Sequence of chain 1.A:
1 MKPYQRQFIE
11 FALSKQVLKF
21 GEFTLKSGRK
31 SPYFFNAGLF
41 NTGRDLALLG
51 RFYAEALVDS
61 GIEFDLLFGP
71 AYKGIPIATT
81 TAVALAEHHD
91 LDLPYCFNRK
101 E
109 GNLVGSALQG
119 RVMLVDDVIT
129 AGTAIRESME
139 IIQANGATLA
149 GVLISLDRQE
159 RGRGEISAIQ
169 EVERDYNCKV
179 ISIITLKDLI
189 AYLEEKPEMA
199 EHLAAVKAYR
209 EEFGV

This protein binds this small molecule.
Small molecule (SMILES): O=C(O)c1cc(=O)[nH]c(=O)[nH]1

Binding-site contacts:
Ligand atom O4 contacts residue PHE35 of chain 1.A at 3.0 Å (h-bond).
Ligand atom O2 contacts residue PHE34 of chain 1.A at 3.8 Å.
Ligand atom C5 contacts residue LEU25 of chain 1.A at 3.8 Å (hydrophobic).
Ligand atom C6 contacts residue PHE34 of chain 1.A at 3.6 Å (hydrophobic).
Ligand atom O4 contacts residue PHE34 of chain 1.A at 3.8 Å.
Ligand atom N3 contacts residue PHE35 of chain 1.A at 2.8 Å (h-bond).
Ligand atom C6 contacts residue LEU25 of chain 1.A at 4.3 Å (hydrophobic).
Ligand atom C2 contacts residue VAL126 of chain 1.A at 3.9 Å (hydrophobic).
Ligand atom C7 contacts residue THR128 of chain 1.A at 3.3 Å.
Ligand atom C6 contacts residue THR128 of chain 1.A at 3.9 Å.
Ligand atom N3 contacts residue PHE34 of chain 1.A at 3.5 Å.
Ligand atom O71 contacts residue LYS26 of chain 1.A at 3.1 Å (salt-bridge).
Ligand atom N3 contacts residue VAL126 of chain 1.A at 3.9 Å.
Ligand atom O2 contacts residue VAL126 of chain 1.A at 4.0 Å.
Ligand atom N1 contacts residue PHE34 of chain 1.A at 3.7 Å.
Ligand atom O71 contacts residue THR128 of chain 1.A at 3.3 Å.
Ligand atom C7 contacts residue LYS26 of chain 1.A at 3.8 Å.
Ligand atom C2 contacts residue PHE34 of chain 1.A at 3.4 Å (hydrophobic).
Ligand atom C2 contacts residue PHE35 of chain 1.A at 3.6 Å (hydrophobic).
Ligand atom C5 contacts residue PHE34 of chain 1.A at 3.5 Å (hydrophobic).
Ligand atom O72 contacts residue LEU25 of chain 1.A at 3.5 Å.
Ligand atom C4 contacts residue ARG156 of chain 1.A at 3.7 Å.
Ligand atom C4 contacts residue PHE34 of chain 1.A at 3.5 Å (hydrophobic).
Ligand atom O72 contacts residue THR128 of chain 1.A at 3.4 Å.
Ligand atom C6 contacts residue VAL126 of chain 1.A at 4.3 Å (hydrophobic).
Ligand atom C4 contacts residue PHE35 of chain 1.A at 3.7 Å (hydrophobic).
Ligand atom N1 contacts residue VAL126 of chain 1.A at 4.1 Å.
Ligand atom O72 contacts residue LYS26 of chain 1.A at 4.0 Å.
Ligand atom C7 contacts residue LEU25 of chain 1.A at 3.9 Å (hydrophobic).
Ligand atom C7 contacts residue PHE34 of chain 1.A at 4.3 Å (hydrophobic).
Ligand atom C5 contacts residue ARG156 of chain 1.A at 3.7 Å.
Ligand atom O71 contacts residue LEU25 of chain 1.A at 4.1 Å.
Ligand atom C4 contacts residue VAL126 of chain 1.A at 4.1 Å (hydrophobic).
Ligand atom O4 contacts residue ARG156 of chain 1.A at 2.9 Å (salt-bridge).
Ligand atom N1 contacts residue THR128 of chain 1.A at 3.9 Å.
Ligand atom C5 contacts residue VAL126 of chain 1.A at 4.3 Å (hydrophobic).
Ligand atom O2 contacts residue PHE35 of chain 1.A at 3.5 Å (h-bond).